Binding-site contacts:
Ligand atom C21 contacts residue PHE508 of chain 1.D at 3.7 Å (hydrophobic).
Ligand atom C13 contacts residue ASN782 of chain 1.D at 4.2 Å.
Ligand atom C18 contacts residue ASN782 of chain 1.D at 4.0 Å.
Ligand atom N23 contacts residue PHE508 of chain 1.D at 3.4 Å.
Ligand atom C07 contacts residue PRO511 of chain 1.D at 3.9 Å (hydrophobic).
Ligand atom N11 contacts residue ASN782 of chain 1.D at 3.6 Å.
Ligand atom C16 contacts residue ASN782 of chain 1.D at 3.7 Å.
Ligand atom C20 contacts residue SER507 of chain 1.D at 4.2 Å.
Ligand atom C25 contacts residue ASP510 of chain 1.D at 4.3 Å.
Ligand atom C06 contacts residue PHE614 of chain 1.D at 3.5 Å (hydrophobic).
Ligand atom N15 contacts residue ASN782 of chain 1.D at 3.3 Å.
Ligand atom C08 contacts residue PRO511 of chain 1.D at 4.1 Å (hydrophobic).
Ligand atom C25 contacts residue PRO511 of chain 1.D at 4.2 Å (hydrophobic).
Ligand atom C03 contacts residue GLU618 of chain 1.D at 3.5 Å.
Ligand atom C16 contacts residue SER779 of chain 1.D at 4.2 Å.
Ligand atom C03 contacts residue PHE614 of chain 1.D at 4.0 Å (hydrophobic).
Ligand atom C02 contacts residue GLU618 of chain 1.D at 4.1 Å.
Ligand atom C18 contacts residue LEU611 of chain 1.D at 3.4 Å (hydrophobic).
Ligand atom O24 contacts residue PRO511 of chain 1.D at 3.3 Å.
Ligand atom C20 contacts residue PHE508 of chain 1.D at 4.0 Å (hydrophobic).
Ligand atom C21 contacts residue SER507 of chain 1.D at 3.2 Å.
Ligand atom C16 contacts residue LEU778 of chain 1.D at 3.8 Å (hydrophobic).
Ligand atom O24 contacts residue ASP510 of chain 1.D at 3.9 Å.
Ligand atom C17 contacts residue LEU611 of chain 1.D at 4.3 Å (hydrophobic).
Ligand atom O26 contacts residue PHE614 of chain 1.D at 3.1 Å.
Ligand atom C04 contacts residue PHE614 of chain 1.D at 4.0 Å (hydrophobic).
Ligand atom C20 contacts residue ASN782 of chain 1.D at 3.9 Å.
Ligand atom C05 contacts residue PHE614 of chain 1.D at 3.6 Å (hydrophobic).
Ligand atom C17 contacts residue ASN782 of chain 1.D at 3.8 Å.
Ligand atom N23 contacts residue SER606 of chain 1.B at 4.0 Å.
Ligand atom C25 contacts residue PHE614 of chain 1.D at 3.6 Å (hydrophobic).
Ligand atom N23 contacts residue TYR607 of chain 1.D at 3.9 Å.
Ligand atom C22 contacts residue SER507 of chain 1.D at 3.3 Å.
Ligand atom C21 contacts residue ASN782 of chain 1.D at 3.6 Å.
Ligand atom C07 contacts residue PHE614 of chain 1.D at 4.3 Å (hydrophobic).
Ligand atom C19 contacts residue LEU611 of chain 1.D at 3.5 Å (hydrophobic).
Ligand atom N12 contacts residue ASN782 of chain 1.D at 4.3 Å.
Ligand atom C22 contacts residue ASN782 of chain 1.D at 3.6 Å.
Ligand atom C19 contacts residue ASN782 of chain 1.D at 4.1 Å.
Ligand atom C08 contacts residue SER507 of chain 1.D at 3.9 Å.

Sequence of chain 1.D:
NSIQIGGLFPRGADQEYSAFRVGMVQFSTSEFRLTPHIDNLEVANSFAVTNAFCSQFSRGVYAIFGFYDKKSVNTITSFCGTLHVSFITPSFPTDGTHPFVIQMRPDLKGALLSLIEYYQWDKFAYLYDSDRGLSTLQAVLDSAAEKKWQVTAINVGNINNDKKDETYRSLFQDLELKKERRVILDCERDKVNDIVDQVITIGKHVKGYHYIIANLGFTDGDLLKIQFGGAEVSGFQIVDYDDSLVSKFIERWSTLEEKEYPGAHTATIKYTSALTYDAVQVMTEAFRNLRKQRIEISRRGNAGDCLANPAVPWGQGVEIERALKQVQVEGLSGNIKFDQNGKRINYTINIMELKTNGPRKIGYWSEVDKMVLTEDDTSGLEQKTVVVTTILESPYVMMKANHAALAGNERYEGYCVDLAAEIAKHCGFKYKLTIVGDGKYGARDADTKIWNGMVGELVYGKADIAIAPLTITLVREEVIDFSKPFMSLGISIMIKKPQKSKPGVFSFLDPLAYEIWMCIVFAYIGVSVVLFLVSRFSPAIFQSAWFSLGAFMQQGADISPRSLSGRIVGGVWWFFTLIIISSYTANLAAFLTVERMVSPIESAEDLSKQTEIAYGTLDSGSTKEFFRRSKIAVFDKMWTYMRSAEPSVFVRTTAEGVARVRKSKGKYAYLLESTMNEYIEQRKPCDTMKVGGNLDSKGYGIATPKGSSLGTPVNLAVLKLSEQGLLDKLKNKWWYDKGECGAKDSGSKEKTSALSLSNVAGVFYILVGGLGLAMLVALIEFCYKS

This protein binds this small molecule.
Small molecule (SMILES): CNC(=O)N1N=C(c2ccc(N)cc2)c2cc3c(cc2C[C@H]1C)OCO3

Sequence of chain 1.B:
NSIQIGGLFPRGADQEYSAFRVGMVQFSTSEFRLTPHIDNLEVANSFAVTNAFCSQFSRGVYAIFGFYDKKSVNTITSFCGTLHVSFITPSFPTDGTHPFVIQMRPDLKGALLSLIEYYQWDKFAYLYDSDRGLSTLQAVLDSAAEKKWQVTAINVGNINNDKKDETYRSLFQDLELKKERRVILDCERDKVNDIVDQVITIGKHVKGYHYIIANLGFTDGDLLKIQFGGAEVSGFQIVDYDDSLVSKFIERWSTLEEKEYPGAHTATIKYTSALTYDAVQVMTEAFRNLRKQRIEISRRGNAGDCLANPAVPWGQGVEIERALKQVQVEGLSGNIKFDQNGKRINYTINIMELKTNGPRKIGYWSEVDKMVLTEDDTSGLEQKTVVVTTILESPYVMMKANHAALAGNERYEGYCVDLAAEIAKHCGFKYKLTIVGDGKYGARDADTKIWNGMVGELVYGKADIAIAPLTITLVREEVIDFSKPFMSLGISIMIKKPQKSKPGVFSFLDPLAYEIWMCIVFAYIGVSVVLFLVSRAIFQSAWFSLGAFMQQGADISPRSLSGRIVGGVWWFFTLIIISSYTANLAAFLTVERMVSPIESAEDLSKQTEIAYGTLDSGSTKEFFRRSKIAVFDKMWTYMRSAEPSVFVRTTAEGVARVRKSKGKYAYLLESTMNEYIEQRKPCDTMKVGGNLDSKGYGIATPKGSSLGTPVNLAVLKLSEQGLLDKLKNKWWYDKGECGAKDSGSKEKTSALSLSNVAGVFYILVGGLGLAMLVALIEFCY